The protein below binds the small molecule below.
Small molecule (SMILES): CC(=O)N[C@@H]1[C@@H](O)[C@H](O)[C@@H](CO)O[C@H]1O

Binding-site contacts:
Ligand atom O6 contacts residue TYR28 of chain 1.A at 3.6 Å.
Ligand atom C6 contacts residue TYR28 of chain 1.A at 4.1 Å (hydrophobic).
Ligand atom O5 contacts residue ASN61 of chain 1.A at 2.3 Å (h-bond).
Ligand atom N2 contacts residue ASN61 of chain 1.A at 3.0 Å (h-bond).
Ligand atom C3 contacts residue ASN61 of chain 1.A at 3.8 Å.
Ligand atom C8 contacts residue ASN61 of chain 1.A at 4.5 Å.
Ligand atom C4 contacts residue ASN61 of chain 1.A at 4.2 Å.
Ligand atom C8 contacts residue ARG631 of chain 1.A at 4.3 Å.
Ligand atom C5 contacts residue ASN61 of chain 1.A at 3.7 Å.
Ligand atom C2 contacts residue ASN61 of chain 1.A at 2.5 Å.
Ligand atom C1 contacts residue ASN61 of chain 1.A at 1.4 Å.
Ligand atom C7 contacts residue ASN61 of chain 1.A at 3.2 Å.
Ligand atom O7 contacts residue ASN61 of chain 1.A at 2.9 Å (h-bond).
Ligand atom O5 contacts residue TYR28 of chain 1.A at 3.6 Å.

Sequence of chain 1.A:
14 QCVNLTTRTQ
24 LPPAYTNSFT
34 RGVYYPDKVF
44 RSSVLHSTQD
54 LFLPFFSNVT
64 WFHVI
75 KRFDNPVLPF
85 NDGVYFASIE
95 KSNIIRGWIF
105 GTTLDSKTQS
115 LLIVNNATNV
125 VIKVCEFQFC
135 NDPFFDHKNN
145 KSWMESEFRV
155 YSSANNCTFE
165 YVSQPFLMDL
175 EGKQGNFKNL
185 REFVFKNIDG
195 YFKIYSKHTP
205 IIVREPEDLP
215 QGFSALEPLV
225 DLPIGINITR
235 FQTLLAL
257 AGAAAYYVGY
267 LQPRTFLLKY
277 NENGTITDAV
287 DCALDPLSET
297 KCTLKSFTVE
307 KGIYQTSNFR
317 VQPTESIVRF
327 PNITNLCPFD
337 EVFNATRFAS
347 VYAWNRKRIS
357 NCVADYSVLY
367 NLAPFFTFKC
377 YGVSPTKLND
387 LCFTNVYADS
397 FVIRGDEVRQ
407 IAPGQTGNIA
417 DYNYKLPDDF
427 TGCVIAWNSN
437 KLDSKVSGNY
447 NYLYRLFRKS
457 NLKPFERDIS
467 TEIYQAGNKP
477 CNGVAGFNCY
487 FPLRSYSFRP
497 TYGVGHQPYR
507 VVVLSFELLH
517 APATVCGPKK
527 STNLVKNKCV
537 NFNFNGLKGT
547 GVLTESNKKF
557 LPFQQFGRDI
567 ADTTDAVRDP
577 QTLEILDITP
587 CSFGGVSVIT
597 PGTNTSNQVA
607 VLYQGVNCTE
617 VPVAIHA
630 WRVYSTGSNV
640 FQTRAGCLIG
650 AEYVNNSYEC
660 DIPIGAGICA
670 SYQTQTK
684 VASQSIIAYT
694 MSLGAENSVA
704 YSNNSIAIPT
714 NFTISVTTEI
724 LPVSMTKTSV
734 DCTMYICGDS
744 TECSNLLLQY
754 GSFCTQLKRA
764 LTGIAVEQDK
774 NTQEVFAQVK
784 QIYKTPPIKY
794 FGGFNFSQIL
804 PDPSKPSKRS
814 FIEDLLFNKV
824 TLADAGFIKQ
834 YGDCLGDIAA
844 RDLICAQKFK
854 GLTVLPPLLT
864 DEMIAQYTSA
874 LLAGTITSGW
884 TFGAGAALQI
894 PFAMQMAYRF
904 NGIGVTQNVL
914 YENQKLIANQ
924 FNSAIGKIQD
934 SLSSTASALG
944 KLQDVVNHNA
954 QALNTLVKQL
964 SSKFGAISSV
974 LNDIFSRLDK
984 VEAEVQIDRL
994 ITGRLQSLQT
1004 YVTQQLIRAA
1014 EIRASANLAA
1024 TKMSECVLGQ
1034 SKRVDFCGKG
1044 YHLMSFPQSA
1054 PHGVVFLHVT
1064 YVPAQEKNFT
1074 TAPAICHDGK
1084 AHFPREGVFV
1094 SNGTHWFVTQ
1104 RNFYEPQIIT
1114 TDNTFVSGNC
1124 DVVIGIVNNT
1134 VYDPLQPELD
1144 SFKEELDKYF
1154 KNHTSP